Binding-site contacts:
Ligand atom C28 contacts residue SER157 of chain 1.B at 3.5 Å.
Ligand atom C14 contacts residue CYS100 of chain 1.B at 2.9 Å (hydrophobic).
Ligand atom C7 contacts residue ILE91 of chain 1.B at 3.7 Å (hydrophobic).
Ligand atom N5 contacts residue CYS100 of chain 1.B at 3.6 Å.
Ligand atom N5 contacts residue ASN103 of chain 1.B at 3.0 Å.
Ligand atom N6 contacts residue VAL35 of chain 1.B at 3.5 Å.
Ligand atom O2 contacts residue ILE91 of chain 1.B at 3.4 Å.
Ligand atom C25 contacts residue PHE159 of chain 1.B at 3.6 Å (hydrophobic).
Ligand atom C2 contacts residue CYS100 of chain 1.B at 3.0 Å (hydrophobic).
Ligand atom N1 contacts residue MET96 of chain 1.B at 3.0 Å (h-bond).
Ligand atom C15 contacts residue CYS100 of chain 1.B at 2.5 Å (hydrophobic).
Ligand atom C24 contacts residue SER157 of chain 1.B at 3.7 Å.
Ligand atom O1 contacts residue GLY99 of chain 1.B at 3.4 Å.
Ligand atom C17 contacts residue CYS100 of chain 1.B at 3.4 Å (hydrophobic).
Ligand atom C25 contacts residue ASP158 of chain 1.B at 3.3 Å.
Ligand atom C26 contacts residue PHE159 of chain 1.B at 3.6 Å (hydrophobic).
Ligand atom C1 contacts residue CYS100 of chain 1.B at 1.9 Å (hydrophobic).
Ligand atom N2 contacts residue THR93 of chain 1.B at 3.0 Å (h-bond).
Ligand atom C28 contacts residue ASP158 of chain 1.B at 3.2 Å.
Ligand atom N2 contacts residue ALA47 of chain 1.B at 3.2 Å.
Ligand atom N2 contacts residue GLU94 of chain 1.B at 2.9 Å (salt-bridge).
Ligand atom C28 contacts residue LYS49 of chain 1.B at 3.5 Å.
Ligand atom C26 contacts residue ASP158 of chain 1.B at 3.5 Å.
Ligand atom C17 contacts residue NA1 of chain 1.W at 3.7 Å.
Ligand atom C4 contacts residue CYS100 of chain 1.B at 2.9 Å (hydrophobic).
Ligand atom C27 contacts residue MET68 of chain 1.B at 3.5 Å (hydrophobic).
Ligand atom C19 contacts residue LEU27 of chain 1.B at 3.4 Å (hydrophobic).
Ligand atom C20 contacts residue VAL35 of chain 1.B at 3.8 Å (hydrophobic).
Ligand atom C9 contacts residue ALA47 of chain 1.B at 3.5 Å (hydrophobic).
Ligand atom O1 contacts residue CYS100 of chain 1.B at 2.5 Å (h-bond).
Ligand atom C21 contacts residue VAL35 of chain 1.B at 3.7 Å (hydrophobic).
Ligand atom C4 contacts residue ASN103 of chain 1.B at 3.6 Å.
Ligand atom C6 contacts residue LYS49 of chain 1.B at 3.6 Å.
Ligand atom C30 contacts residue MET96 of chain 1.B at 3.2 Å (hydrophobic).
Ligand atom N1 contacts residue TYR95 of chain 1.B at 3.8 Å.
Ligand atom C17 contacts residue ARG144 of chain 1.B at 3.5 Å.
Ligand atom C5 contacts residue THR93 of chain 1.B at 3.5 Å.
Ligand atom C6 contacts residue THR93 of chain 1.B at 3.5 Å.
Ligand atom C3 contacts residue CYS100 of chain 1.B at 3.3 Å (hydrophobic).
Ligand atom C29 contacts residue SER157 of chain 1.B at 3.7 Å.

The small molecule below binds the protein below.
Small molecule (SMILES): CC(C)(C)CC(C#N)C(=O)N1CCC[C@@H](n2nc(-c3ccc(Oc4ccccc4)cc3)c3c(N)ncnc32)C1

Sequence of chain 1.B:
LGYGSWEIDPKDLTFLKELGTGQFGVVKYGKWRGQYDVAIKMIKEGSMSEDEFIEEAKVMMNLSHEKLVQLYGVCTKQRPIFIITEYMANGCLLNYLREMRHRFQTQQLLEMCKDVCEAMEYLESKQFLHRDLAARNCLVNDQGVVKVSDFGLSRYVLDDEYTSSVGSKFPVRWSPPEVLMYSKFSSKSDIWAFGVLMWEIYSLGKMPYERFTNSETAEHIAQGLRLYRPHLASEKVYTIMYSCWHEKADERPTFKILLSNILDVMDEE